Sequence of chain 14.A:
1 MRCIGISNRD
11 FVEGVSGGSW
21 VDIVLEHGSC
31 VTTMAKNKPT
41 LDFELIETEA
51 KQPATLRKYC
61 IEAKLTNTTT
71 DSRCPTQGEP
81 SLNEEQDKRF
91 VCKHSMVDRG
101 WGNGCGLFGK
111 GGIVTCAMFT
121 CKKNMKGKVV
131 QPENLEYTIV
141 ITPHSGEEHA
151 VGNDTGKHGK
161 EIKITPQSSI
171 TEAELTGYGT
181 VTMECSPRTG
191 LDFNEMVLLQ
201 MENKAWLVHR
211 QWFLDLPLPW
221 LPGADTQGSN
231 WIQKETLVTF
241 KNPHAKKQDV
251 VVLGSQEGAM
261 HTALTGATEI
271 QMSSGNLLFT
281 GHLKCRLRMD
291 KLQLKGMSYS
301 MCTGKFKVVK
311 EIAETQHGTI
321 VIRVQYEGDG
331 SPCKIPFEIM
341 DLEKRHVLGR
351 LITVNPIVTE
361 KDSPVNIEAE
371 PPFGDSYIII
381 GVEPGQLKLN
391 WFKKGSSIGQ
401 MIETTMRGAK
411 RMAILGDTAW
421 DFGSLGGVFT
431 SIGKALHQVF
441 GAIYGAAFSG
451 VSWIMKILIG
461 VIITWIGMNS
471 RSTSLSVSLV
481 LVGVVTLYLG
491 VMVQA

Sequence of chain 45.A:
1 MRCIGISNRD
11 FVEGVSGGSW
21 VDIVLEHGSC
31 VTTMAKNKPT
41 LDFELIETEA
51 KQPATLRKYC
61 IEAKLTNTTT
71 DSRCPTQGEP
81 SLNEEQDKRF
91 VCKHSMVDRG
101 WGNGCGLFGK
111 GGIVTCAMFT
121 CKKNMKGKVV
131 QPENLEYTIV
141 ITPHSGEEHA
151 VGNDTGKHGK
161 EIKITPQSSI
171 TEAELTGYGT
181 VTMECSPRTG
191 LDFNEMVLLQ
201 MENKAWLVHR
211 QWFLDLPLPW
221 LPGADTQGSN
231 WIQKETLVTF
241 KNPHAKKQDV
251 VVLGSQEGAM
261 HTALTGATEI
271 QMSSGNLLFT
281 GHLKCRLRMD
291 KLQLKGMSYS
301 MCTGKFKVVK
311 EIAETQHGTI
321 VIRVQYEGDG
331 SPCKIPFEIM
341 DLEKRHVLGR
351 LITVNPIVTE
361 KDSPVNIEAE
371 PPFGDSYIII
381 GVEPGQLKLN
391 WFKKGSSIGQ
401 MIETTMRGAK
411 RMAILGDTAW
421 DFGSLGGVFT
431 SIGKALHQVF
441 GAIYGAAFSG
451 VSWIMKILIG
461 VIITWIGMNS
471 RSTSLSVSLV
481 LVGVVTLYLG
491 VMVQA

A protein and the small-molecule ligand that binds it are described below.
Small molecule (SMILES): CC(=O)N[C@H]1[C@H](O[C@H]2[C@H](O)[C@@H](NC(C)=O)CO[C@@H]2CO)O[C@H](CO)[C@@H](O)[C@@H]1O

Binding-site contacts:
Ligand atom O5 contacts residue HIS149 of chain 45.A at 3.6 Å (h-bond).
Ligand atom O5 contacts residue GLY156 of chain 45.A at 4.1 Å.
Ligand atom O5 contacts residue ASN153 of chain 45.A at 2.3 Å (h-bond).
Ligand atom N2 contacts residue HIS149 of chain 45.A at 4.2 Å.
Ligand atom C7 contacts residue HIS149 of chain 45.A at 4.3 Å.
Ligand atom C4 contacts residue HIS149 of chain 45.A at 3.7 Å.
Ligand atom C5 contacts residue GLY156 of chain 45.A at 4.1 Å.
Ligand atom C7 contacts residue ASN153 of chain 45.A at 4.1 Å.
Ligand atom C5 contacts residue HIS149 of chain 45.A at 4.2 Å.
Ligand atom O5 contacts residue THR155 of chain 45.A at 3.9 Å.
Ligand atom C3 contacts residue HIS149 of chain 45.A at 4.3 Å.
Ligand atom C1 contacts residue HIS158 of chain 45.A at 4.2 Å.
Ligand atom C8 contacts residue ASN153 of chain 45.A at 4.5 Å.
Ligand atom C2 contacts residue HIS149 of chain 45.A at 3.4 Å.
Ligand atom C5 contacts residue ASN153 of chain 45.A at 3.6 Å.
Ligand atom O3 contacts residue HIS149 of chain 45.A at 4.2 Å.
Ligand atom C2 contacts residue ASN153 of chain 45.A at 2.5 Å.
Ligand atom O5 contacts residue HIS158 of chain 45.A at 3.2 Å.
Ligand atom C5 contacts residue HIS158 of chain 45.A at 4.0 Å.
Ligand atom C1 contacts residue ASN153 of chain 45.A at 1.4 Å.
Ligand atom C1 contacts residue THR155 of chain 45.A at 3.9 Å.
Ligand atom O6 contacts residue HIS149 of chain 45.A at 3.5 Å.
Ligand atom C1 contacts residue HIS149 of chain 45.A at 3.6 Å.
Ligand atom C6 contacts residue GLY156 of chain 45.A at 3.8 Å.
Ligand atom O6 contacts residue HIS158 of chain 45.A at 3.5 Å.
Ligand atom C8 contacts residue GLY102 of chain 14.A at 3.5 Å.
Ligand atom C3 contacts residue ASN153 of chain 45.A at 3.9 Å.
Ligand atom O7 contacts residue HIS149 of chain 45.A at 3.3 Å.
Ligand atom C6 contacts residue HIS158 of chain 45.A at 3.6 Å.
Ligand atom N2 contacts residue ASN153 of chain 45.A at 3.1 Å (h-bond).
Ligand atom C4 contacts residue ASN153 of chain 45.A at 4.2 Å.